The small molecule below binds the protein below.
Small molecule (SMILES): CC(=O)N[C@@H]1[C@@H](O)[C@H](O)[C@@H](CO)O[C@H]1O

Binding-site contacts:
Ligand atom C1 contacts residue ASN118 of chain 2.C at 1.4 Å.
Ligand atom C7 contacts residue ASN118 of chain 2.C at 3.3 Å.
Ligand atom O6 contacts residue SER120 of chain 2.C at 4.4 Å.
Ligand atom O7 contacts residue ASN118 of chain 2.C at 3.3 Å (h-bond).
Ligand atom C3 contacts residue ASN118 of chain 2.C at 3.8 Å.
Ligand atom C1 contacts residue TYR135 of chain 2.C at 4.0 Å (hydrophobic).
Ligand atom N2 contacts residue ASN118 of chain 2.C at 2.9 Å (h-bond).
Ligand atom C5 contacts residue TYR135 of chain 2.C at 3.6 Å (hydrophobic).
Ligand atom C7 contacts residue THR105 of chain 2.C at 4.3 Å.
Ligand atom C5 contacts residue ASN118 of chain 2.C at 3.7 Å.
Ligand atom O6 contacts residue TYR135 of chain 2.C at 4.1 Å.
Ligand atom O5 contacts residue ASN118 of chain 2.C at 2.4 Å (h-bond).
Ligand atom C6 contacts residue TYR135 of chain 2.C at 4.4 Å (hydrophobic).
Ligand atom C8 contacts residue ASN118 of chain 2.C at 4.4 Å.
Ligand atom O7 contacts residue THR105 of chain 2.C at 3.2 Å.
Ligand atom C3 contacts residue TYR135 of chain 2.C at 4.0 Å (hydrophobic).
Ligand atom C4 contacts residue TYR135 of chain 2.C at 4.2 Å (hydrophobic).
Ligand atom O4 contacts residue TYR135 of chain 2.C at 4.2 Å.
Ligand atom C4 contacts residue ASN118 of chain 2.C at 4.2 Å.
Ligand atom O5 contacts residue TYR135 of chain 2.C at 4.0 Å.
Ligand atom C2 contacts residue ASN118 of chain 2.C at 2.5 Å.

Sequence of chain 2.C:
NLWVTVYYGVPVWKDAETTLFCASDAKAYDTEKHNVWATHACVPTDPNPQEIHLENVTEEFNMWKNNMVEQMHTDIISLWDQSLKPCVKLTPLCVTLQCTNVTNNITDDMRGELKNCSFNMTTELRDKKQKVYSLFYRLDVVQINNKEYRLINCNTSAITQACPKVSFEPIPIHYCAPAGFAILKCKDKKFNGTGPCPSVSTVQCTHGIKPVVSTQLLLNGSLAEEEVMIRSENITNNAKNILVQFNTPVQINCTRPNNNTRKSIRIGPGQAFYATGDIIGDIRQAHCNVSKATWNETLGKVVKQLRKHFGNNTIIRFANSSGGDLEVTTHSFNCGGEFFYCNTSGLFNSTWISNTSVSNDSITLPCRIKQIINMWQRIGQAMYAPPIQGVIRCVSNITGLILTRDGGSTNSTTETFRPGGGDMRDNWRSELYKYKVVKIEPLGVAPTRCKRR